Sequence of chain 1.H:
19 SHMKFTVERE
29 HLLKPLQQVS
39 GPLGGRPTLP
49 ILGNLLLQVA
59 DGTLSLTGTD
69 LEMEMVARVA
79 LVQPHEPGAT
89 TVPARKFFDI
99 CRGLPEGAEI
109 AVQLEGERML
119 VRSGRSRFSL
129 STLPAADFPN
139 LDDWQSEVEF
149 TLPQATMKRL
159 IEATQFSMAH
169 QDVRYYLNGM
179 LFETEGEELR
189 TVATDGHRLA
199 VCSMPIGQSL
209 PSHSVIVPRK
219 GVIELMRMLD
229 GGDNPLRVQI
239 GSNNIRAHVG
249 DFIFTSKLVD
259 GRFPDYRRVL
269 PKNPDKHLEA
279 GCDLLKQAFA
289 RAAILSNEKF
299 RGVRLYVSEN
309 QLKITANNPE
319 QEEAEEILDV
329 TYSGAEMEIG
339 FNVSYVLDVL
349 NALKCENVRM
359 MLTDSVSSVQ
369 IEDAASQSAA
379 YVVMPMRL

A small-molecule ligand and the protein it binds are described below.
Small molecule (SMILES): CC(=O)N[C@@H](CCC(N)=O)C(=O)N[C@@H](CC1CCCCC1)C(=O)N(C)[C@@H](CC(=O)O)C(=O)N[C@@H](CC(C)C)C(=O)N[C@@H](Cc1ccccc1)C(=O)O

Binding-site contacts:
Ligand atom O contacts residue HIS195 of chain 1.H at 3.6 Å.
Ligand atom CZ contacts residue PRO262 of chain 1.H at 3.6 Å (hydrophobic).
Ligand atom O contacts residue ARG385 of chain 1.H at 2.9 Å (salt-bridge).
Ligand atom NE2 contacts residue PRO383 of chain 1.H at 3.7 Å.
Ligand atom CD2 contacts residue VAL267 of chain 1.H at 3.7 Å (hydrophobic).
Ligand atom CG contacts residue GLY194 of chain 1.H at 3.5 Å.
Ligand atom CG contacts residue HIS195 of chain 1.H at 3.4 Å.
Ligand atom C contacts residue MET384 of chain 1.H at 3.6 Å (hydrophobic).
Ligand atom N contacts residue PRO383 of chain 1.H at 3.4 Å (h-bond).
Ligand atom CZ contacts residue ARG385 of chain 1.H at 3.3 Å.
Ligand atom OD1 contacts residue GLY194 of chain 1.H at 3.6 Å (h-bond).
Ligand atom CD1 contacts residue THR192 of chain 1.H at 3.7 Å.
Ligand atom C contacts residue GLY194 of chain 1.H at 3.5 Å.
Ligand atom CG contacts residue ARG172 of chain 1.H at 3.7 Å.
Ligand atom C contacts residue ARG385 of chain 1.H at 3.7 Å.
Ligand atom OE1 contacts residue MET384 of chain 1.H at 3.6 Å.
Ligand atom CD2 contacts residue MET382 of chain 1.H at 3.6 Å (hydrophobic).
Ligand atom O contacts residue GLY194 of chain 1.H at 3.7 Å.
Ligand atom NE2 contacts residue HIS195 of chain 1.H at 3.6 Å.
Ligand atom OE1 contacts residue TYR343 of chain 1.H at 3.7 Å.
Ligand atom CD1 contacts residue PRO383 of chain 1.H at 3.3 Å (hydrophobic).
Ligand atom CA contacts residue GLY194 of chain 1.H at 3.6 Å.
Ligand atom CE2 contacts residue ARG385 of chain 1.H at 3.5 Å.
Ligand atom NE2 contacts residue MET382 of chain 1.H at 3.0 Å (h-bond).
Ligand atom CD1 contacts residue VAL267 of chain 1.H at 3.6 Å (hydrophobic).
Ligand atom OD2 contacts residue GLY194 of chain 1.H at 3.6 Å.
Ligand atom OD1 contacts residue ARG172 of chain 1.H at 2.9 Å (salt-bridge).
Ligand atom CE1 contacts residue VAL364 of chain 1.H at 3.7 Å (hydrophobic).
Ligand atom N contacts residue GLY194 of chain 1.H at 2.7 Å (h-bond).
Ligand atom CA contacts residue GLY194 of chain 1.H at 3.4 Å.
Ligand atom OD2 contacts residue ARG172 of chain 1.H at 3.2 Å (salt-bridge).
Ligand atom CB contacts residue GLY194 of chain 1.H at 3.5 Å.
Ligand atom CD1 contacts residue ARG172 of chain 1.H at 3.6 Å.
Ligand atom O contacts residue MET382 of chain 1.H at 3.4 Å.
Ligand atom O contacts residue MET384 of chain 1.H at 3.4 Å.
Ligand atom CZ contacts residue THR192 of chain 1.H at 3.6 Å.
Ligand atom CE2 contacts residue PRO262 of chain 1.H at 3.5 Å (hydrophobic).
Ligand atom CB contacts residue MET382 of chain 1.H at 3.4 Å (hydrophobic).
Ligand atom CB contacts residue PRO383 of chain 1.H at 3.4 Å (hydrophobic).
Ligand atom CD2 contacts residue VAL267 of chain 1.H at 3.8 Å (hydrophobic).